Binding-site contacts:
Ligand atom O5 contacts residue HIS158 of chain 21.A at 3.8 Å.
Ligand atom O3 contacts residue THR160 of chain 21.A at 4.3 Å.
Ligand atom O6 contacts residue HIS158 of chain 21.A at 3.4 Å (h-bond).
Ligand atom O5 contacts residue THR160 of chain 21.A at 3.2 Å.
Ligand atom C8 contacts residue VAL153 of chain 21.A at 4.4 Å (hydrophobic).
Ligand atom O7 contacts residue ASP161 of chain 21.A at 3.7 Å.
Ligand atom O7 contacts residue THR160 of chain 21.A at 2.5 Å.
Ligand atom O7 contacts residue ASN154 of chain 21.A at 2.7 Å (h-bond).
Ligand atom C5 contacts residue ASN154 of chain 21.A at 3.8 Å.
Ligand atom C4 contacts residue ASN154 of chain 21.A at 4.3 Å.
Ligand atom C8 contacts residue ILE152 of chain 21.A at 4.3 Å (hydrophobic).
Ligand atom C6 contacts residue THR160 of chain 21.A at 3.7 Å.
Ligand atom C3 contacts residue ASN154 of chain 21.A at 3.9 Å.
Ligand atom C1 contacts residue ASN154 of chain 21.A at 1.6 Å.
Ligand atom C5 contacts residue THR160 of chain 21.A at 3.7 Å.
Ligand atom C8 contacts residue ASN154 of chain 21.A at 4.1 Å.
Ligand atom C3 contacts residue THR160 of chain 21.A at 3.9 Å.
Ligand atom N2 contacts residue THR160 of chain 21.A at 3.5 Å.
Ligand atom C6 contacts residue HIS158 of chain 21.A at 4.0 Å.
Ligand atom C4 contacts residue THR160 of chain 21.A at 3.6 Å.
Ligand atom N2 contacts residue ASN154 of chain 21.A at 3.0 Å (h-bond).
Ligand atom C7 contacts residue ASN154 of chain 21.A at 3.0 Å.
Ligand atom C1 contacts residue THR160 of chain 21.A at 3.0 Å.
Ligand atom C7 contacts residue THR160 of chain 21.A at 3.4 Å.
Ligand atom C2 contacts residue THR160 of chain 21.A at 2.7 Å.
Ligand atom C2 contacts residue ASN154 of chain 21.A at 2.5 Å.
Ligand atom O5 contacts residue ASN154 of chain 21.A at 2.4 Å (h-bond).

Sequence of chain 21.A:
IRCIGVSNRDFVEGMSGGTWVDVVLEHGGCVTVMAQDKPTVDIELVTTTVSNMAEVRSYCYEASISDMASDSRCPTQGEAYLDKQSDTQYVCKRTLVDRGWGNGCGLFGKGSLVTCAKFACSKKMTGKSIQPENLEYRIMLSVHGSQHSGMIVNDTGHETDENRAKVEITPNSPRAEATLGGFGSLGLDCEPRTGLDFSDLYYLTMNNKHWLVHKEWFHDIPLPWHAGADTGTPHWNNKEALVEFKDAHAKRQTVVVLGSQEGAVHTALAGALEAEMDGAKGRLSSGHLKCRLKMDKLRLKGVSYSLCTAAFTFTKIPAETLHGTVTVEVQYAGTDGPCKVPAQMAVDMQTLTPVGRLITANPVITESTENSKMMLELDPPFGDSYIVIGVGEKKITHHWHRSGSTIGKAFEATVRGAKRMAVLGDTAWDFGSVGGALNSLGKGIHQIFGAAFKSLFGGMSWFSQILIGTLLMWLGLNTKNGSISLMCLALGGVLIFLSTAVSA

The protein below binds the small molecule below.
Small molecule (SMILES): CC(=O)N[C@@H]1[C@@H](O)[C@H](O)[C@@H](CO)O[C@H]1O